Binding-site contacts:
Ligand atom O contacts residue GLU203 of chain 1.A at 3.7 Å.
Ligand atom C6 contacts residue VAL219 of chain 1.A at 4.1 Å (hydrophobic).
Ligand atom C3 contacts residue ASN245 of chain 1.A at 3.7 Å.
Ligand atom O contacts residue ASN197 of chain 1.A at 3.0 Å (h-bond).
Ligand atom C1 contacts residue GLU203 of chain 1.A at 3.7 Å.
Ligand atom C4 contacts residue GLY120 of chain 1.A at 3.8 Å.
Ligand atom C1 contacts residue VAL219 of chain 1.A at 3.9 Å (hydrophobic).
Ligand atom O contacts residue VAL219 of chain 1.A at 4.0 Å.
Ligand atom C5 contacts residue ALA119 of chain 1.A at 3.8 Å (hydrophobic).
Ligand atom C contacts residue GLY220 of chain 1.A at 3.8 Å.
Ligand atom C4 contacts residue VAL262 of chain 1.A at 3.8 Å (hydrophobic).
Ligand atom C6 contacts residue LEU118 of chain 1.A at 4.0 Å (hydrophobic).
Ligand atom S contacts residue GLY220 of chain 1.A at 3.6 Å.
Ligand atom C3 contacts residue ALA119 of chain 1.A at 3.7 Å (hydrophobic).
Ligand atom N contacts residue GLU203 of chain 1.A at 2.5 Å (salt-bridge).
Ligand atom N contacts residue TYR202 of chain 1.A at 3.8 Å.
Ligand atom C2 contacts residue ALA119 of chain 1.A at 3.9 Å (hydrophobic).
Ligand atom S contacts residue MET221 of chain 1.A at 3.9 Å.
Ligand atom S contacts residue DMS1 of chain 1.E at 3.8 Å.
Ligand atom C4 contacts residue ALA119 of chain 1.A at 3.6 Å (hydrophobic).
Ligand atom C4 contacts residue ALA244 of chain 1.A at 3.9 Å (hydrophobic).
Ligand atom C2 contacts residue ASN245 of chain 1.A at 3.8 Å.
Ligand atom C5 contacts residue GLY120 of chain 1.A at 4.0 Å.
Ligand atom C6 contacts residue GLY120 of chain 1.A at 4.0 Å.
Ligand atom C1 contacts residue TYR202 of chain 1.A at 3.7 Å (hydrophobic).
Ligand atom C3 contacts residue GLY120 of chain 1.A at 3.5 Å.
Ligand atom C5 contacts residue DMS1 of chain 1.E at 3.8 Å.
Ligand atom C2 contacts residue TYR202 of chain 1.A at 4.0 Å (hydrophobic).
Ligand atom C contacts residue VAL219 of chain 1.A at 3.6 Å (hydrophobic).
Ligand atom C6 contacts residue TYR202 of chain 1.A at 4.0 Å (hydrophobic).
Ligand atom C contacts residue MET221 of chain 1.A at 3.8 Å (hydrophobic).
Ligand atom O contacts residue MET221 of chain 1.A at 3.4 Å.
Ligand atom C2 contacts residue GLY120 of chain 1.A at 3.4 Å.
Ligand atom C5 contacts residue LEU118 of chain 1.A at 3.7 Å (hydrophobic).
Ligand atom C3 contacts residue ALA244 of chain 1.A at 4.0 Å (hydrophobic).
Ligand atom C1 contacts residue GLY120 of chain 1.A at 3.5 Å.
Ligand atom C contacts residue GLU203 of chain 1.A at 3.6 Å.
Ligand atom S contacts residue VAL219 of chain 1.A at 4.0 Å.
Ligand atom N contacts residue VAL219 of chain 1.A at 3.7 Å.
Ligand atom O contacts residue GLY220 of chain 1.A at 3.6 Å.

Sequence of chain 1.A:
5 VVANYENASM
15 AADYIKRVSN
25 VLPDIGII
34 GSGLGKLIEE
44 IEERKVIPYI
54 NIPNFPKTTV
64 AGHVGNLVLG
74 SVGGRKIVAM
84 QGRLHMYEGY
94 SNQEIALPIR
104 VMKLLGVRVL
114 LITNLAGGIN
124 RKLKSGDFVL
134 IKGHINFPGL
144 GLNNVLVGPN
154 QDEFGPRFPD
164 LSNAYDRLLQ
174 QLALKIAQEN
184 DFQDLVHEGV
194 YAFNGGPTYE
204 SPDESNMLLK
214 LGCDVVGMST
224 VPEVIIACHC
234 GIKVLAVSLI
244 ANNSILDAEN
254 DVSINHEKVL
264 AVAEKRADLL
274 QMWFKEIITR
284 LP

This small molecule binds to this protein.
Small molecule (SMILES): Oc1nc2ccccc2s1